Binding-site contacts:
Ligand atom OG1 contacts residue PHE560 of chain 1.A at 3.9 Å.
Ligand atom CG1 contacts residue PHE560 of chain 1.A at 3.9 Å (hydrophobic).
Ligand atom N contacts residue HIS188 of chain 1.A at 3.6 Å.
Ligand atom OG contacts residue 12V1 of chain 1.C at 2.5 Å (h-bond).
Ligand atom CB contacts residue ASN249 of chain 1.A at 3.4 Å.
Ligand atom CD contacts residue ASN249 of chain 1.A at 4.0 Å.
Ligand atom CG contacts residue HIS250 of chain 1.A at 3.9 Å.
Ligand atom CB contacts residue HIS188 of chain 1.A at 3.5 Å.
Ligand atom CA contacts residue TYR324 of chain 1.A at 3.8 Å (hydrophobic).
Ligand atom C contacts residue LYS326 of chain 1.A at 4.0 Å.
Ligand atom CB contacts residue 12V1 of chain 1.C at 3.6 Å.
Ligand atom CA contacts residue HIS188 of chain 1.A at 4.0 Å.
Ligand atom N contacts residue THR325 of chain 1.A at 3.2 Å.
Ligand atom N contacts residue LYS326 of chain 1.A at 3.1 Å (salt-bridge).
Ligand atom O contacts residue LYS326 of chain 1.A at 2.8 Å (salt-bridge).
Ligand atom C contacts residue HIS250 of chain 1.A at 4.0 Å.
Ligand atom O contacts residue 12V1 of chain 1.C at 3.6 Å.
Ligand atom N contacts residue HIS190 of chain 1.A at 3.8 Å.
Ligand atom N contacts residue TYR324 of chain 1.A at 3.3 Å (h-bond).
Ligand atom CA contacts residue 12V1 of chain 1.C at 3.5 Å.
Ligand atom OG1 contacts residue LYS326 of chain 1.A at 3.9 Å.
Ligand atom C contacts residue PRO251 of chain 1.A at 3.9 Å (hydrophobic).
Ligand atom C contacts residue LYS326 of chain 1.A at 3.5 Å.
Ligand atom CG1 contacts residue GLN531 of chain 1.A at 3.7 Å.
Ligand atom CG contacts residue ASN249 of chain 1.A at 3.1 Å.
Ligand atom O contacts residue PRO251 of chain 1.A at 3.5 Å.
Ligand atom CB contacts residue 12V1 of chain 1.C at 3.0 Å.
Ligand atom C contacts residue 12V1 of chain 1.C at 3.9 Å.
Ligand atom OG1 contacts residue 12V1 of chain 1.C at 3.8 Å.
Ligand atom CG2 contacts residue GLN531 of chain 1.A at 3.9 Å.
Ligand atom CG2 contacts residue VAL587 of chain 1.A at 3.3 Å (hydrophobic).
Ligand atom O contacts residue THR325 of chain 1.A at 3.3 Å.
Ligand atom CG1 contacts residue 12V1 of chain 1.C at 3.6 Å.
Ligand atom CB contacts residue HIS191 of chain 1.A at 3.5 Å.
Ligand atom CB contacts residue GLN531 of chain 1.A at 3.5 Å.
Ligand atom O contacts residue HIS250 of chain 1.A at 3.4 Å (h-bond).
Ligand atom N contacts residue 12V1 of chain 1.C at 2.9 Å (h-bond).
Ligand atom CA contacts residue 12V1 of chain 1.C at 3.7 Å.
Ligand atom C contacts residue THR325 of chain 1.A at 4.0 Å.
Ligand atom O contacts residue LYS326 of chain 1.A at 3.7 Å.

Sequence of chain 1.A:
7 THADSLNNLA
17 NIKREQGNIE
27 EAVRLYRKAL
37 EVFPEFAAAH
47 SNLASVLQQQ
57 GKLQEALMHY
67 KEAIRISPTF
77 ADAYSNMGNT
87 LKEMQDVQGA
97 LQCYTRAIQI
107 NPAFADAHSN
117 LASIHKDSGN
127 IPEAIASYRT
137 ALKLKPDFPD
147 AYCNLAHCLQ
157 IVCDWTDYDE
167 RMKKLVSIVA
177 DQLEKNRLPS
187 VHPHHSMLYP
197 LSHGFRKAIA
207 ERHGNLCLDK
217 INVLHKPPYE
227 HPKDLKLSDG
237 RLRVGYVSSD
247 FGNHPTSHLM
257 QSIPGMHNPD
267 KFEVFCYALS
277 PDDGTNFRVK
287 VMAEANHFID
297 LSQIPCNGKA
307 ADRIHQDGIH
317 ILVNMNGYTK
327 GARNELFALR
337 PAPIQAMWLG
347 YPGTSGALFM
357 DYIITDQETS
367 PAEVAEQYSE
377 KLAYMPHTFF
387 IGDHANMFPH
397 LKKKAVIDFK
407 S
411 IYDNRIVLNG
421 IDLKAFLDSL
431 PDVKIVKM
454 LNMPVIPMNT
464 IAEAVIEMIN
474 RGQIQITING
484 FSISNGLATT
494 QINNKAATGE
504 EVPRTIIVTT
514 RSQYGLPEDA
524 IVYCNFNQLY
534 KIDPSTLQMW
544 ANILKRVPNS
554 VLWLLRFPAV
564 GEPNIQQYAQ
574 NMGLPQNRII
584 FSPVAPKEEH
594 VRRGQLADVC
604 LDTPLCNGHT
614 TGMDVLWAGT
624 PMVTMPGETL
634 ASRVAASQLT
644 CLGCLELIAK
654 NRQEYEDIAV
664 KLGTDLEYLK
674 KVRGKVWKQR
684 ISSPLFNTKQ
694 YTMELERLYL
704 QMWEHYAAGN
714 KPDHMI

The small molecule below binds the protein below.
Small molecule (SMILES): CC(C)[C@H](N)C(=O)N[C@H](C(=O)N1CCC[C@H]1C(=O)N[C@H](C(=O)N[C@@H](CO)C(=O)N[C@H](C(=O)N[C@@H](C)C(N)=O)[C@@H](C)O)C(C)C)[C@@H](C)O